Sequence of chain 1.G:
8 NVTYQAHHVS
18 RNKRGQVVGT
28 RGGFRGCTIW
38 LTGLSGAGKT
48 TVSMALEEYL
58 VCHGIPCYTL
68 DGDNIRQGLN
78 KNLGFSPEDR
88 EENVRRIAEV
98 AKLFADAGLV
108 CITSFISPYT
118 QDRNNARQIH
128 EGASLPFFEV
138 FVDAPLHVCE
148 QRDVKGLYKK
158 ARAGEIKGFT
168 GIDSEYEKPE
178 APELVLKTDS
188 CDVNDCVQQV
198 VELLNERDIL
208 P

The protein below binds the small molecule below.
Small molecule (SMILES): Nc1ncnc2c1ncn2[C@@H]1O[C@H](CO[P](=O)(O)OS(=O)(=O)O)[C@@H](O)[C@H]1O

Binding-site contacts:
Ligand atom SB contacts residue LYS46 of chain 1.G at 3.6 Å (salt-bridge).
Ligand atom N6 contacts residue CYS188 of chain 1.G at 2.9 Å (h-bond).
Ligand atom O1A contacts residue GLY45 of chain 1.G at 3.3 Å.
Ligand atom O3A contacts residue GLY45 of chain 1.G at 3.1 Å (h-bond).
Ligand atom O2B contacts residue LYS46 of chain 1.G at 3.6 Å.
Ligand atom PA contacts residue THR48 of chain 1.G at 3.8 Å.
Ligand atom O3B contacts residue GLY43 of chain 1.G at 2.8 Å (h-bond).
Ligand atom O1B contacts residue LEU41 of chain 1.G at 3.6 Å (h-bond).
Ligand atom O3A contacts residue GLY43 of chain 1.G at 3.4 Å.
Ligand atom SB contacts residue GLY43 of chain 1.G at 3.5 Å (h-bond).
Ligand atom O3A contacts residue LYS46 of chain 1.G at 3.6 Å.
Ligand atom O1B contacts residue GLY45 of chain 1.G at 3.2 Å (h-bond).
Ligand atom C6 contacts residue VAL190 of chain 1.G at 3.7 Å (hydrophobic).
Ligand atom N3 contacts residue THR48 of chain 1.G at 3.6 Å.
Ligand atom PA contacts residue GLY45 of chain 1.G at 3.8 Å.
Ligand atom O1A contacts residue LYS46 of chain 1.G at 3.6 Å.
Ligand atom N7 contacts residue ARG149 of chain 1.G at 3.5 Å (salt-bridge).
Ligand atom N1 contacts residue VAL190 of chain 1.G at 3.8 Å.
Ligand atom N6 contacts residue CYS193 of chain 1.G at 3.6 Å.
Ligand atom C2 contacts residue THR48 of chain 1.G at 3.6 Å.
Ligand atom O2B contacts residue THR47 of chain 1.G at 2.9 Å (h-bond).
Ligand atom N6 contacts residue VAL190 of chain 1.G at 3.4 Å (h-bond).
Ligand atom O1A contacts residue THR48 of chain 1.G at 2.7 Å (h-bond).
Ligand atom C5' contacts residue THR48 of chain 1.G at 3.5 Å.
Ligand atom N6 contacts residue ASP189 of chain 1.G at 3.2 Å.
Ligand atom O1A contacts residue THR47 of chain 1.G at 3.4 Å (h-bond).
Ligand atom O5' contacts residue GLY45 of chain 1.G at 3.8 Å.
Ligand atom C3' contacts residue THR48 of chain 1.G at 3.6 Å.
Ligand atom N7 contacts residue THR185 of chain 1.G at 3.3 Å (h-bond).
Ligand atom O5' contacts residue GLY43 of chain 1.G at 3.7 Å.
Ligand atom C6 contacts residue THR185 of chain 1.G at 3.7 Å.
Ligand atom O4' contacts residue ARG149 of chain 1.G at 3.4 Å.
Ligand atom O1B contacts residue LYS46 of chain 1.G at 2.6 Å (salt-bridge).
Ligand atom C5' contacts residue GLY45 of chain 1.G at 3.3 Å.
Ligand atom C8 contacts residue ARG149 of chain 1.G at 3.4 Å.
Ligand atom C5 contacts residue THR185 of chain 1.G at 3.6 Å.
Ligand atom O1B contacts residue ALA44 of chain 1.G at 3.4 Å (h-bond).
Ligand atom O1B contacts residue GLY43 of chain 1.G at 3.6 Å (h-bond).
Ligand atom N6 contacts residue THR185 of chain 1.G at 3.3 Å (h-bond).
Ligand atom O3' contacts residue VAL151 of chain 1.G at 3.3 Å.